Sequence of chain 1.B:
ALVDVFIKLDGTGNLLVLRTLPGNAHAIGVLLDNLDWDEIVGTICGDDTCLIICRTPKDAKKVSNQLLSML

Binding-site contacts:
Ligand atom O contacts residue ILE44 of chain 1.B at 3.5 Å.
Ligand atom NH1 contacts residue HIS26 of chain 1.B at 2.8 Å.
Ligand atom OXT contacts residue GLY46 of chain 1.A at 3.6 Å.
Ligand atom C contacts residue GLY46 of chain 1.A at 3.8 Å.
Ligand atom N contacts residue ASP33 of chain 1.B at 2.7 Å (salt-bridge).
Ligand atom CG contacts residue HIS26 of chain 1.B at 3.6 Å.
Ligand atom C contacts residue THR43 of chain 1.B at 3.5 Å.
Ligand atom CD contacts residue HIS26 of chain 1.B at 3.4 Å.
Ligand atom N contacts residue THR49 of chain 1.A at 3.5 Å (h-bond).
Ligand atom CZ contacts residue VAL30 of chain 1.B at 3.7 Å (hydrophobic).
Ligand atom N contacts residue THR43 of chain 1.B at 2.9 Å (h-bond).
Ligand atom O contacts residue CYS45 of chain 1.B at 2.9 Å (h-bond).
Ligand atom CZ contacts residue HIS26 of chain 1.B at 3.9 Å.
Ligand atom NH2 contacts residue ASP47 of chain 1.A at 3.7 Å.
Ligand atom OXT contacts residue THR49 of chain 1.A at 3.3 Å (h-bond).
Ligand atom NH2 contacts residue ASP47 of chain 2.C at 3.0 Å (salt-bridge).
Ligand atom CB contacts residue THR43 of chain 1.B at 3.9 Å.
Ligand atom NE contacts residue VAL30 of chain 1.B at 3.2 Å.
Ligand atom CA contacts residue ASP33 of chain 1.B at 3.7 Å.
Ligand atom NH1 contacts residue ASP47 of chain 2.C at 2.7 Å (salt-bridge).
Ligand atom CZ contacts residue ASP47 of chain 1.A at 3.9 Å.
Ligand atom NH2 contacts residue ARG1 of chain 2.D at 3.9 Å.
Ligand atom CA contacts residue THR43 of chain 1.B at 3.0 Å.
Ligand atom CB contacts residue CYS45 of chain 1.B at 3.9 Å (hydrophobic).
Ligand atom O contacts residue ASP47 of chain 1.A at 3.3 Å (salt-bridge).
Ligand atom C contacts residue CYS45 of chain 1.B at 3.8 Å (hydrophobic).
Ligand atom OXT contacts residue ASP48 of chain 1.A at 3.0 Å (salt-bridge).
Ligand atom C contacts residue HIS26 of chain 1.B at 3.9 Å.
Ligand atom NH1 contacts residue ASP47 of chain 1.A at 3.8 Å.
Ligand atom NH1 contacts residue GLY23 of chain 2.C at 3.9 Å.
Ligand atom CG contacts residue ASP33 of chain 1.B at 3.7 Å.
Ligand atom CB contacts residue ASP33 of chain 1.B at 3.6 Å.
Ligand atom N contacts residue ASP48 of chain 1.A at 2.9 Å (salt-bridge).
Ligand atom O contacts residue GLY46 of chain 1.A at 3.1 Å.
Ligand atom CZ contacts residue ASP47 of chain 2.C at 3.4 Å.
Ligand atom C contacts residue ASP47 of chain 1.A at 3.3 Å.
Ligand atom CB contacts residue HIS26 of chain 1.B at 3.7 Å.
Ligand atom CD contacts residue VAL30 of chain 1.B at 3.5 Å (hydrophobic).
Ligand atom O contacts residue HIS26 of chain 1.B at 3.2 Å (h-bond).
Ligand atom OXT contacts residue ASP47 of chain 1.A at 2.7 Å (salt-bridge).

Sequence of chain 1.A:
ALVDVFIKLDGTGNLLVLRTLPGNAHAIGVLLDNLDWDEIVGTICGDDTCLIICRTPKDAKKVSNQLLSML

Sequence of chain 2.C:
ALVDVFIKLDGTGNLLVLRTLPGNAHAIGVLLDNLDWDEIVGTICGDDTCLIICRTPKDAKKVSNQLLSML

This small molecule binds to this protein.
Small molecule (SMILES): NC(=[NH2+])NCCC[C@H](N)C(=O)O